Sequence of chain 2.A:
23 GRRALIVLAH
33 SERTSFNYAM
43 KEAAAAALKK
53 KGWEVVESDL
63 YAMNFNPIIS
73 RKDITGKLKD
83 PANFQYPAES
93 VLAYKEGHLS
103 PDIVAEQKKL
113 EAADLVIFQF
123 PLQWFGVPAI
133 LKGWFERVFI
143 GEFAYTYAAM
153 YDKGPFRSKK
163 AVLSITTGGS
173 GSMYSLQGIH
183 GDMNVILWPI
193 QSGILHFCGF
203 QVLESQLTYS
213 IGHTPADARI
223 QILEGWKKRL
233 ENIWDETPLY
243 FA

Binding-site contacts:
Ligand atom C20 contacts residue FAD1 of chain 2.B at 3.5 Å.
Ligand atom C5 contacts residue TYR147 of chain 1.A at 3.3 Å (hydrophobic).
Ligand atom C17 contacts residue TRP126 of chain 2.A at 3.5 Å (hydrophobic).
Ligand atom C9 contacts residue MET175 of chain 2.A at 3.6 Å (hydrophobic).
Ligand atom C1 contacts residue MET175 of chain 2.A at 3.8 Å (hydrophobic).
Ligand atom O5 contacts residue TYR149 of chain 1.A at 3.4 Å.
Ligand atom C19 contacts residue FAD1 of chain 2.B at 3.4 Å.
Ligand atom O32 contacts residue TYR176 of chain 2.A at 3.4 Å (h-bond).
Ligand atom C14 contacts residue FAD1 of chain 2.B at 3.6 Å.
Ligand atom O21 contacts residue PHE199 of chain 1.A at 3.3 Å.
Ligand atom C8 contacts residue MET175 of chain 2.A at 3.7 Å (hydrophobic).
Ligand atom C16 contacts residue FAD1 of chain 2.B at 3.2 Å.
Ligand atom C13 contacts residue TYR149 of chain 1.A at 3.8 Å (hydrophobic).
Ligand atom C2 contacts residue TYR149 of chain 1.A at 3.7 Å (hydrophobic).
Ligand atom C15 contacts residue GLY171 of chain 2.A at 3.4 Å.
Ligand atom C10 contacts residue TYR149 of chain 1.A at 3.7 Å (hydrophobic).
Ligand atom C12 contacts residue FAD1 of chain 2.B at 3.4 Å.
Ligand atom C6 contacts residue TYR149 of chain 1.A at 3.7 Å (hydrophobic).
Ligand atom C8 contacts residue HIS182 of chain 2.A at 3.7 Å.
Ligand atom C18 contacts residue FAD1 of chain 2.B at 3.4 Å.
Ligand atom C1 contacts residue ILE181 of chain 2.A at 3.6 Å (hydrophobic).
Ligand atom O17 contacts residue HIS182 of chain 2.A at 2.7 Å (h-bond).
Ligand atom O38 contacts residue FAD1 of chain 2.B at 3.6 Å (h-bond).
Ligand atom O16 contacts residue GLY170 of chain 2.A at 3.5 Å (h-bond).
Ligand atom O16 contacts residue TYR149 of chain 1.A at 3.7 Å.
Ligand atom C7 contacts residue GLY171 of chain 2.A at 3.6 Å.
Ligand atom C16 contacts residue TYR147 of chain 1.A at 2.9 Å (hydrophobic).
Ligand atom C5 contacts residue FAD1 of chain 2.B at 3.4 Å.
Ligand atom C15 contacts residue FAD1 of chain 2.B at 3.6 Å.
Ligand atom C2 contacts residue ILE181 of chain 2.A at 3.8 Å (hydrophobic).
Ligand atom O32 contacts residue HIS182 of chain 2.A at 3.3 Å (h-bond).
Ligand atom C14 contacts residue TYR149 of chain 1.A at 3.7 Å (hydrophobic).
Ligand atom C17 contacts residue TYR147 of chain 1.A at 3.6 Å (hydrophobic).
Ligand atom O21 contacts residue FAD1 of chain 2.B at 3.4 Å.
Ligand atom C15 contacts residue GLY170 of chain 2.A at 3.8 Å.
Ligand atom C10 contacts residue MET175 of chain 2.A at 3.6 Å (hydrophobic).
Ligand atom O38 contacts residue TYR149 of chain 1.A at 3.6 Å.
Ligand atom C3 contacts residue TYR149 of chain 1.A at 3.6 Å (hydrophobic).
Ligand atom C17 contacts residue FAD1 of chain 2.B at 3.4 Å.
Ligand atom O32 contacts residue FAD1 of chain 2.B at 3.1 Å (h-bond).

Sequence of chain 1.A:
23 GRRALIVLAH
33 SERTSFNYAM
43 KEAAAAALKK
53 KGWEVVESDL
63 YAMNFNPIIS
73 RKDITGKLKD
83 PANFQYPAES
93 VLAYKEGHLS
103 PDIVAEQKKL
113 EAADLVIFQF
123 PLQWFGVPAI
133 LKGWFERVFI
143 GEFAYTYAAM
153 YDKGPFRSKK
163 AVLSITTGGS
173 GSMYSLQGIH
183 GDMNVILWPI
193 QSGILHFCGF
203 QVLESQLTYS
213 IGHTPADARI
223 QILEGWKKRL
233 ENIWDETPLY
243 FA

A small-molecule ligand and the protein it binds are described below.
Small molecule (SMILES): O=C1Oc2ccccc2C(=O)C1CC1C(=O)Oc2ccccc2C1=O